Sequence of chain 49.A:
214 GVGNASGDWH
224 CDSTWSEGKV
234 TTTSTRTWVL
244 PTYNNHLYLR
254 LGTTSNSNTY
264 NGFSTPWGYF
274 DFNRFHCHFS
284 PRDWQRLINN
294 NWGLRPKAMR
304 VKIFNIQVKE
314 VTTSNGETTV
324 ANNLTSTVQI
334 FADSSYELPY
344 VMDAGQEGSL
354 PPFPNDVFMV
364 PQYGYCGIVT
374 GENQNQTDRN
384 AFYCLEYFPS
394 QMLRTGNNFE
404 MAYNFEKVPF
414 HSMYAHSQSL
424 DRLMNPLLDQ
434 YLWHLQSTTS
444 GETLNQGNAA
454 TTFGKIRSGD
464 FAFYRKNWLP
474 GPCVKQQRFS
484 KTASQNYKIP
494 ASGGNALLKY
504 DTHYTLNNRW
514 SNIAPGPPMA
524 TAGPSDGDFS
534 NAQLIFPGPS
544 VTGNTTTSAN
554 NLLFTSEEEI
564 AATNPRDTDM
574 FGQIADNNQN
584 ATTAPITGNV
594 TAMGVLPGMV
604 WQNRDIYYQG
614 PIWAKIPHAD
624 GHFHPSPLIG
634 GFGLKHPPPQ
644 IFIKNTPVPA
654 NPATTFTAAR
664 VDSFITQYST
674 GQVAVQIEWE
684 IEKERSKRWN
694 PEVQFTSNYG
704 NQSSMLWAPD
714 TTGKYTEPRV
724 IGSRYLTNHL

Binding-site contacts:
Ligand atom C5 contacts residue PRO412 of chain 49.A at 4.2 Å (hydrophobic).
Ligand atom C4 contacts residue PRO628 of chain 49.A at 3.0 Å (hydrophobic).
Ligand atom N1 contacts residue VAL411 of chain 49.A at 4.3 Å.
Ligand atom C8 contacts residue PRO412 of chain 49.A at 4.3 Å (hydrophobic).
Ligand atom C3' contacts residue HIS627 of chain 49.A at 4.3 Å.
Ligand atom O2P contacts residue ASP623 of chain 34.A at 3.2 Å (salt-bridge).
Ligand atom C5 contacts residue SER629 of chain 49.A at 3.5 Å.
Ligand atom N7 contacts residue ASN606 of chain 49.A at 4.2 Å.
Ligand atom C6 contacts residue PRO628 of chain 49.A at 2.8 Å (hydrophobic).
Ligand atom N6 contacts residue SER629 of chain 49.A at 3.0 Å (h-bond).
Ligand atom N9 contacts residue PRO412 of chain 49.A at 4.2 Å.
Ligand atom C8 contacts residue SER629 of chain 49.A at 4.2 Å.
Ligand atom N6 contacts residue PRO628 of chain 49.A at 3.4 Å (h-bond).
Ligand atom N6 contacts residue GLY636 of chain 49.A at 3.2 Å (h-bond).
Ligand atom C2 contacts residue PRO628 of chain 49.A at 3.5 Å (hydrophobic).
Ligand atom N7 contacts residue SER629 of chain 49.A at 3.1 Å (h-bond).
Ligand atom N6 contacts residue PHE635 of chain 49.A at 3.7 Å.
Ligand atom N1 contacts residue PRO628 of chain 49.A at 3.2 Å (h-bond).
Ligand atom P contacts residue HIS625 of chain 34.A at 3.9 Å.
Ligand atom C8 contacts residue HIS627 of chain 49.A at 3.5 Å.
Ligand atom N7 contacts residue PRO412 of chain 49.A at 4.3 Å.
Ligand atom C6 contacts residue SER629 of chain 49.A at 3.5 Å.
Ligand atom C2' contacts residue PRO628 of chain 49.A at 3.6 Å (hydrophobic).
Ligand atom N1 contacts residue GLY636 of chain 49.A at 2.9 Å (h-bond).
Ligand atom C4 contacts residue PRO412 of chain 49.A at 4.1 Å (hydrophobic).
Ligand atom C1' contacts residue PRO628 of chain 49.A at 3.9 Å (hydrophobic).
Ligand atom C6 contacts residue GLY636 of chain 49.A at 3.6 Å.
Ligand atom C1' contacts residue HIS627 of chain 49.A at 4.3 Å.
Ligand atom C6 contacts residue PRO412 of chain 49.A at 4.3 Å (hydrophobic).
Ligand atom N6 contacts residue GLY634 of chain 49.A at 3.8 Å.
Ligand atom N9 contacts residue PRO628 of chain 49.A at 3.7 Å.
Ligand atom C5 contacts residue PRO628 of chain 49.A at 2.7 Å (hydrophobic).
Ligand atom N7 contacts residue PRO628 of chain 49.A at 3.3 Å (h-bond).
Ligand atom C2 contacts residue GLY636 of chain 49.A at 3.2 Å.
Ligand atom C8 contacts residue PRO628 of chain 49.A at 3.8 Å (hydrophobic).
Ligand atom N3 contacts residue PRO628 of chain 49.A at 3.5 Å (h-bond).
Ligand atom N7 contacts residue HIS627 of chain 49.A at 4.1 Å.
Ligand atom O3' contacts residue PRO628 of chain 49.A at 4.1 Å.
Ligand atom C2' contacts residue HIS627 of chain 49.A at 3.2 Å.
Ligand atom O1P contacts residue HIS625 of chain 34.A at 2.8 Å (h-bond).

A protein and the small-molecule ligand that binds it are described below.
Small molecule (SMILES): Nc1ncnc2c1ncn2[C@H]1C[C@H](O)[C@@H](COP(=O)(O)O)O1

Sequence of chain 34.A:
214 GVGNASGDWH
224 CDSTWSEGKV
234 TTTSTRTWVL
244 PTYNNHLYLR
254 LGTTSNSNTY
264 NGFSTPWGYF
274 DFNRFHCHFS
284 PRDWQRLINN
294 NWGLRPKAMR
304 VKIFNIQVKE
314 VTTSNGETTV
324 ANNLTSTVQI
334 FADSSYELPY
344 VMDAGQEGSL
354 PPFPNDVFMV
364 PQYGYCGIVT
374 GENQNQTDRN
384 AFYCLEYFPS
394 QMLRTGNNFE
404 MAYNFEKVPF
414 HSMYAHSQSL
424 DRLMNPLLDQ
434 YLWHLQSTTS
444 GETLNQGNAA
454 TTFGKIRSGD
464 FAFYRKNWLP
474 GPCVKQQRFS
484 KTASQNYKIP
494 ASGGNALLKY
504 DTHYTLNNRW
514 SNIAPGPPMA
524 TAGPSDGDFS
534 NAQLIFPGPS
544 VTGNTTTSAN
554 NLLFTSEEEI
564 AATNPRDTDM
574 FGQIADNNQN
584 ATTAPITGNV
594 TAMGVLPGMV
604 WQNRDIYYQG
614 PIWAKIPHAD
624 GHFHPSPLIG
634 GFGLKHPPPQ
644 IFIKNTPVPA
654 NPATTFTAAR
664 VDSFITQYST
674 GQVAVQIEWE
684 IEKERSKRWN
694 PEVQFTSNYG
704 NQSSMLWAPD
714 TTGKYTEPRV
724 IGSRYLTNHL